The small molecule below binds the protein below.
Small molecule (SMILES): CC(=O)N[C@@H]1[C@@H](O)[C@H](O)[C@@H](CO)O[C@H]1O

Sequence of chain 1.A:
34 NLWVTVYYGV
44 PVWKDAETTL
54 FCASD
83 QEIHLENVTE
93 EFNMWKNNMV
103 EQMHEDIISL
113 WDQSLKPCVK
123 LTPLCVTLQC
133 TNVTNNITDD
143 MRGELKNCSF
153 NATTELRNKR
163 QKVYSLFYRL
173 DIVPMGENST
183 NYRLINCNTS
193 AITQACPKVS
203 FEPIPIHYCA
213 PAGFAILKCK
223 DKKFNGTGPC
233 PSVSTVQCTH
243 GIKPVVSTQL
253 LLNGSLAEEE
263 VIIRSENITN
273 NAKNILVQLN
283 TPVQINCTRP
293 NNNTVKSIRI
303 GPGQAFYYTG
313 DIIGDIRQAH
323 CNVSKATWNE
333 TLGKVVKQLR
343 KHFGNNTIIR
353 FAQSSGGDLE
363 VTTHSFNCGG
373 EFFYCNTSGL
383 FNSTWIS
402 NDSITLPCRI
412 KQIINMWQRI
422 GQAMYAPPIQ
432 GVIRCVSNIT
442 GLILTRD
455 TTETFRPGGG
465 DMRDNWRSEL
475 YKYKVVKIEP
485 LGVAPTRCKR

Binding-site contacts:
Ligand atom C8 contacts residue ASN294 of chain 1.A at 4.4 Å.
Ligand atom C1 contacts residue ASN294 of chain 1.A at 1.5 Å.
Ligand atom C5 contacts residue ASN294 of chain 1.A at 3.8 Å.
Ligand atom C8 contacts residue VAL433 of chain 1.A at 4.0 Å (hydrophobic).
Ligand atom O6 contacts residue GLN431 of chain 1.A at 4.2 Å.
Ligand atom O5 contacts residue ASN294 of chain 1.A at 2.5 Å (h-bond).
Ligand atom C7 contacts residue ASN294 of chain 1.A at 3.2 Å.
Ligand atom C2 contacts residue ASN294 of chain 1.A at 2.5 Å.
Ligand atom C4 contacts residue ASN294 of chain 1.A at 4.4 Å.
Ligand atom O7 contacts residue ASN294 of chain 1.A at 3.1 Å (h-bond).
Ligand atom N2 contacts residue ASN294 of chain 1.A at 2.9 Å (h-bond).
Ligand atom C3 contacts residue ASN294 of chain 1.A at 3.9 Å.
Ligand atom O5 contacts residue ILE315 of chain 1.A at 3.8 Å.